Sequence of chain 1.B:
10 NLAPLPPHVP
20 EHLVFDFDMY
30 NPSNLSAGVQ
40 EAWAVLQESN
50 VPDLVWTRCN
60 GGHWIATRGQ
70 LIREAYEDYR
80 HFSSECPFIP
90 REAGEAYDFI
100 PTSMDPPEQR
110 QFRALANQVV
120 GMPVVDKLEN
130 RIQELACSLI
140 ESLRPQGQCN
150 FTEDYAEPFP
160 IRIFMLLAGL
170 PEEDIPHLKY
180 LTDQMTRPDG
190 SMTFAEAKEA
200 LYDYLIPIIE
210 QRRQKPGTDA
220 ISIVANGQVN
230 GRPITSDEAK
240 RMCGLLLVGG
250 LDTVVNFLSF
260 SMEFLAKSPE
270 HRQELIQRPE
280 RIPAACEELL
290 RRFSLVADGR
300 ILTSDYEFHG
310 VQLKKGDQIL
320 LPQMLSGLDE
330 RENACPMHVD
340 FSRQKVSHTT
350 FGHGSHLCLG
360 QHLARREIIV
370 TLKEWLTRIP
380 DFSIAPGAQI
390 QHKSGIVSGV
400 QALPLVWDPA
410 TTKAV

Binding-site contacts:
Ligand atom C3 contacts residue LEU244 of chain 1.B at 4.0 Å (hydrophobic).
Ligand atom C8 contacts residue HEM1 of chain 1.G at 4.3 Å.
Ligand atom C8 contacts residue ASP297 of chain 1.B at 3.9 Å.
Ligand atom C8 contacts residue VAL295 of chain 1.B at 3.7 Å (hydrophobic).
Ligand atom C9 contacts residue HEM1 of chain 1.G at 4.0 Å.
Ligand atom C10 contacts residue VAL396 of chain 1.B at 4.4 Å (hydrophobic).
Ligand atom C9 contacts residue THR252 of chain 1.B at 4.0 Å.
Ligand atom C3 contacts residue TYR96 of chain 1.B at 3.8 Å (hydrophobic).
Ligand atom C9 contacts residue VAL295 of chain 1.B at 3.9 Å (hydrophobic).
Ligand atom C4 contacts residue HEM1 of chain 1.G at 3.5 Å.
Ligand atom C8 contacts residue ILE395 of chain 1.B at 4.4 Å (hydrophobic).
Ligand atom C5 contacts residue LEU244 of chain 1.B at 4.2 Å (hydrophobic).
Ligand atom C2 contacts residue PHE87 of chain 1.B at 4.2 Å (hydrophobic).
Ligand atom C9 contacts residue VAL396 of chain 1.B at 4.2 Å (hydrophobic).
Ligand atom O contacts residue LEU244 of chain 1.B at 4.1 Å.
Ligand atom O contacts residue TYR96 of chain 1.B at 2.7 Å (h-bond).
Ligand atom C3 contacts residue THR101 of chain 1.B at 4.1 Å.
Ligand atom C6 contacts residue LEU244 of chain 1.B at 4.2 Å (hydrophobic).
Ligand atom C10 contacts residue ILE395 of chain 1.B at 4.4 Å (hydrophobic).
Ligand atom C6 contacts residue VAL247 of chain 1.B at 4.1 Å (hydrophobic).
Ligand atom C10 contacts residue VAL247 of chain 1.B at 4.0 Å (hydrophobic).
Ligand atom C2 contacts residue TYR96 of chain 1.B at 3.4 Å (hydrophobic).
Ligand atom C2 contacts residue LEU244 of chain 1.B at 4.3 Å (hydrophobic).
Ligand atom C5 contacts residue HEM1 of chain 1.G at 3.7 Å.
Ligand atom C7 contacts residue VAL295 of chain 1.B at 4.4 Å (hydrophobic).
Ligand atom C6 contacts residue GLY248 of chain 1.B at 4.2 Å.
Ligand atom C10 contacts residue THR185 of chain 1.B at 4.2 Å.
Ligand atom C3 contacts residue HEM1 of chain 1.G at 4.4 Å.
Ligand atom O contacts residue PHE87 of chain 1.B at 3.5 Å.
Ligand atom C10 contacts residue PHE87 of chain 1.B at 4.0 Å (hydrophobic).

The small molecule below binds the protein below.
Small molecule (SMILES): CC1(C)[C@@H]2CC[C@@]1(C)C(=O)C2